This protein binds this small molecule.
Small molecule (SMILES): CC(C)Oc1cc2c(O[C@@H]3CCCNC3)ccnc2cc1C(N)=O

Sequence of chain 1.C:
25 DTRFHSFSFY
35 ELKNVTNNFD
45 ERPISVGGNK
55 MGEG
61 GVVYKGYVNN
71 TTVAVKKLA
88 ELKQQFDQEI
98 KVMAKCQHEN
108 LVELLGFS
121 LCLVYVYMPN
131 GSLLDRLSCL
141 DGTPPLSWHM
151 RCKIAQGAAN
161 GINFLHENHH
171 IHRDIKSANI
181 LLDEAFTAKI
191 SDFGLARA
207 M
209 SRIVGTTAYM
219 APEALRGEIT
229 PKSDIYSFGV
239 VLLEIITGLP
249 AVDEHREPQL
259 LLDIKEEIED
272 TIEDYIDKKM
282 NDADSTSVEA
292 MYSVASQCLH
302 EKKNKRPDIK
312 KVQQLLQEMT

Binding-site contacts:
Ligand atom C15 contacts residue ALA74 of chain 1.C at 3.3 Å (hydrophobic).
Ligand atom C5 contacts residue VAL63 of chain 1.C at 3.8 Å (hydrophobic).
Ligand atom O16 contacts residue VAL126 of chain 1.C at 3.8 Å.
Ligand atom C20 contacts residue VAL63 of chain 1.C at 3.8 Å (hydrophobic).
Ligand atom N11 contacts residue GLY131 of chain 1.C at 3.4 Å.
Ligand atom N17 contacts residue ALA74 of chain 1.C at 3.4 Å.
Ligand atom C8 contacts residue LEU181 of chain 1.C at 4.0 Å (hydrophobic).
Ligand atom C1 contacts residue LEU181 of chain 1.C at 4.0 Å (hydrophobic).
Ligand atom O16 contacts residue ALA74 of chain 1.C at 3.3 Å.
Ligand atom C20 contacts residue GLU57 of chain 1.C at 3.5 Å.
Ligand atom C14 contacts residue ALA74 of chain 1.C at 4.0 Å (hydrophobic).
Ligand atom O4 contacts residue LEU181 of chain 1.C at 3.3 Å.
Ligand atom C2 contacts residue LEU181 of chain 1.C at 3.8 Å (hydrophobic).
Ligand atom N23 contacts residue ASN179 of chain 1.C at 3.6 Å.
Ligand atom C6 contacts residue VAL63 of chain 1.C at 3.8 Å (hydrophobic).
Ligand atom C1 contacts residue TYR125 of chain 1.C at 3.6 Å (hydrophobic).
Ligand atom C3 contacts residue TYR125 of chain 1.C at 3.8 Å (hydrophobic).
Ligand atom C6 contacts residue LEU181 of chain 1.C at 3.7 Å (hydrophobic).
Ligand atom C21 contacts residue VAL63 of chain 1.C at 4.0 Å (hydrophobic).
Ligand atom C5 contacts residue LEU181 of chain 1.C at 3.4 Å (hydrophobic).
Ligand atom N17 contacts residue MET128 of chain 1.C at 3.5 Å.
Ligand atom O18 contacts residue VAL63 of chain 1.C at 3.9 Å.
Ligand atom C20 contacts residue GLY58 of chain 1.C at 3.9 Å.
Ligand atom C22 contacts residue ASN179 of chain 1.C at 3.7 Å.
Ligand atom N23 contacts residue ALA178 of chain 1.C at 2.8 Å (h-bond).
Ligand atom C15 contacts residue MET128 of chain 1.C at 3.6 Å (hydrophobic).
Ligand atom C10 contacts residue MET55 of chain 1.C at 3.8 Å (hydrophobic).
Ligand atom C15 contacts residue VAL126 of chain 1.C at 3.9 Å (hydrophobic).
Ligand atom N17 contacts residue VAL126 of chain 1.C at 3.2 Å (h-bond).
Ligand atom N17 contacts residue TYR125 of chain 1.C at 3.8 Å.
Ligand atom O16 contacts residue MET128 of chain 1.C at 2.8 Å (h-bond).
Ligand atom C22 contacts residue ASP192 of chain 1.C at 4.0 Å.
Ligand atom C3 contacts residue VAL63 of chain 1.C at 3.9 Å (hydrophobic).
Ligand atom C10 contacts residue GLY131 of chain 1.C at 3.7 Å.
Ligand atom C10 contacts residue SER132 of chain 1.C at 3.9 Å.
Ligand atom C7 contacts residue LEU181 of chain 1.C at 3.7 Å (hydrophobic).
Ligand atom C14 contacts residue LEU181 of chain 1.C at 3.8 Å (hydrophobic).
Ligand atom C24 contacts residue ALA178 of chain 1.C at 3.0 Å (hydrophobic).
Ligand atom N17 contacts residue LEU181 of chain 1.C at 3.9 Å.
Ligand atom O16 contacts residue TYR127 of chain 1.C at 3.6 Å.